A small-molecule ligand and the protein it binds are described below.
Small molecule (SMILES): CC(=O)N[C@@H]1[C@@H](O)[C@H](O)[C@@H](CO)O[C@H]1O

Sequence of chain 1.A:
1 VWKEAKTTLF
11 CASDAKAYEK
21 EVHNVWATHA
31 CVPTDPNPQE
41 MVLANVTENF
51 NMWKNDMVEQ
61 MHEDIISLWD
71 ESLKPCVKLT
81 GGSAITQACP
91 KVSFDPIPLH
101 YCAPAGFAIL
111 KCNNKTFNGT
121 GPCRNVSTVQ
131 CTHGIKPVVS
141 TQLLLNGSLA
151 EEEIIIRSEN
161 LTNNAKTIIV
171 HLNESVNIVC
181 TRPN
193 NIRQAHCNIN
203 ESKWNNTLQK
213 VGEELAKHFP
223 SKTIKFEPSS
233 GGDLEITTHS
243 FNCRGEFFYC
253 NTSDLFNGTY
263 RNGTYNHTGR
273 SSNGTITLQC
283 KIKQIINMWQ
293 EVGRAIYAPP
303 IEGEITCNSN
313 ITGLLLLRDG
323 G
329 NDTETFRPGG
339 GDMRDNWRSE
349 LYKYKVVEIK

Binding-site contacts:
Ligand atom O5 contacts residue SER255 of chain 1.A at 3.9 Å.
Ligand atom O7 contacts residue PHE258 of chain 1.A at 4.5 Å.
Ligand atom O5 contacts residue ASN259 of chain 1.A at 2.4 Å (h-bond).
Ligand atom O7 contacts residue PHE228 of chain 1.A at 4.5 Å.
Ligand atom O6 contacts residue ASP256 of chain 1.A at 2.8 Å (salt-bridge).
Ligand atom O7 contacts residue GLU229 of chain 1.A at 3.8 Å.
Ligand atom O7 contacts residue PRO230 of chain 1.A at 3.2 Å.
Ligand atom O6 contacts residue GLY271 of chain 1.A at 4.0 Å.
Ligand atom C3 contacts residue ASN259 of chain 1.A at 3.7 Å.
Ligand atom O5 contacts residue ASP256 of chain 1.A at 3.8 Å.
Ligand atom N2 contacts residue ASN259 of chain 1.A at 2.8 Å (h-bond).
Ligand atom C6 contacts residue THR270 of chain 1.A at 4.2 Å.
Ligand atom C5 contacts residue THR270 of chain 1.A at 3.8 Å.
Ligand atom C7 contacts residue PRO230 of chain 1.A at 3.5 Å (hydrophobic).
Ligand atom O5 contacts residue THR270 of chain 1.A at 3.2 Å.
Ligand atom O7 contacts residue ASN259 of chain 1.A at 3.5 Å (h-bond).
Ligand atom C8 contacts residue ASN259 of chain 1.A at 4.2 Å.
Ligand atom C6 contacts residue ASP256 of chain 1.A at 3.7 Å.
Ligand atom C1 contacts residue ASN259 of chain 1.A at 1.4 Å.
Ligand atom C8 contacts residue PRO230 of chain 1.A at 3.4 Å (hydrophobic).
Ligand atom C7 contacts residue ASN259 of chain 1.A at 3.2 Å.
Ligand atom C2 contacts residue ASN259 of chain 1.A at 2.3 Å.
Ligand atom C5 contacts residue ASP256 of chain 1.A at 4.4 Å.
Ligand atom C4 contacts residue ASN259 of chain 1.A at 4.1 Å.
Ligand atom C5 contacts residue ASN259 of chain 1.A at 3.6 Å.
Ligand atom O6 contacts residue THR270 of chain 1.A at 3.4 Å.
Ligand atom C1 contacts residue THR270 of chain 1.A at 3.4 Å.
Ligand atom C1 contacts residue SER255 of chain 1.A at 4.0 Å.